Binding-site contacts:
Ligand atom C4 contacts residue GLY129 of chain 1.A at 3.7 Å.
Ligand atom C9 contacts residue LEU188 of chain 1.A at 3.9 Å (hydrophobic).
Ligand atom O9 contacts residue TYR92 of chain 1.A at 2.8 Å (h-bond).
Ligand atom O9 contacts residue GLU184 of chain 1.A at 2.7 Å (salt-bridge).
Ligand atom C1 contacts residue SER130 of chain 1.A at 3.8 Å.
Ligand atom O8 contacts residue TRP147 of chain 1.A at 3.8 Å.
Ligand atom O4 contacts residue ASN131 of chain 1.A at 4.0 Å.
Ligand atom O6 contacts residue GLU184 of chain 1.A at 2.8 Å (salt-bridge).
Ligand atom O10 contacts residue LEU188 of chain 1.A at 3.2 Å.
Ligand atom C8 contacts residue TYR92 of chain 1.A at 4.1 Å (hydrophobic).
Ligand atom C9 contacts residue TRP147 of chain 1.A at 3.9 Å (hydrophobic).
Ligand atom O9 contacts residue HIS177 of chain 1.A at 3.8 Å.
Ligand atom O8 contacts residue SER130 of chain 1.A at 4.2 Å.
Ligand atom C1 contacts residue ASN131 of chain 1.A at 3.7 Å.
Ligand atom O1A contacts residue SER130 of chain 1.A at 2.9 Å (h-bond).
Ligand atom O7 contacts residue LEU188 of chain 1.A at 3.4 Å.
Ligand atom O1A contacts residue ASN131 of chain 1.A at 3.7 Å.
Ligand atom O6 contacts residue LEU219 of chain 1.A at 2.9 Å (h-bond).
Ligand atom C10 contacts residue LEU188 of chain 1.A at 4.3 Å (hydrophobic).
Ligand atom C9 contacts residue GLU184 of chain 1.A at 3.4 Å.
Ligand atom C7 contacts residue TRP147 of chain 1.A at 3.8 Å (hydrophobic).
Ligand atom O1B contacts residue ASN131 of chain 1.A at 2.9 Å (h-bond).
Ligand atom C11 contacts residue GLY129 of chain 1.A at 3.9 Å.
Ligand atom O10 contacts residue THR149 of chain 1.A at 4.2 Å.
Ligand atom C8 contacts residue TRP147 of chain 1.A at 4.0 Å (hydrophobic).
Ligand atom O9 contacts residue SER222 of chain 1.A at 3.3 Å (h-bond).
Ligand atom C6 contacts residue GLY129 of chain 1.A at 3.9 Å.
Ligand atom C5 contacts residue LEU219 of chain 1.A at 3.7 Å (hydrophobic).
Ligand atom C9 contacts residue TYR92 of chain 1.A at 3.6 Å (hydrophobic).
Ligand atom N5 contacts residue GLY129 of chain 1.A at 3.0 Å (h-bond).
Ligand atom C5 contacts residue GLY129 of chain 1.A at 3.7 Å.
Ligand atom C10 contacts residue GLY129 of chain 1.A at 4.0 Å.
Ligand atom O8 contacts residue TYR92 of chain 1.A at 3.4 Å (h-bond).
Ligand atom C6 contacts residue GLU184 of chain 1.A at 4.1 Å.
Ligand atom C11 contacts residue GLY128 of chain 1.A at 3.7 Å.
Ligand atom C9 contacts residue HIS177 of chain 1.A at 4.0 Å.
Ligand atom C11 contacts residue TRP147 of chain 1.A at 4.2 Å (hydrophobic).
Ligand atom C11 contacts residue THR149 of chain 1.A at 3.9 Å.
Ligand atom O1B contacts residue SER130 of chain 1.A at 3.5 Å.
Ligand atom C6 contacts residue LEU219 of chain 1.A at 3.6 Å (hydrophobic).

The protein below binds the small molecule below.
Small molecule (SMILES): CC(=O)N[C@@H]1[C@@H](O)[C@H](O[C@@H]2O[C@H](CO)[C@H](O)[C@H](O[C@]3(C(=O)O)C[C@H](O)[C@@H](NC(C)=O)[C@H]([C@H](O)[C@H](O)CO)O3)[C@H]2O)[C@@H](CO)O[C@H]1O

Sequence of chain 1.A:
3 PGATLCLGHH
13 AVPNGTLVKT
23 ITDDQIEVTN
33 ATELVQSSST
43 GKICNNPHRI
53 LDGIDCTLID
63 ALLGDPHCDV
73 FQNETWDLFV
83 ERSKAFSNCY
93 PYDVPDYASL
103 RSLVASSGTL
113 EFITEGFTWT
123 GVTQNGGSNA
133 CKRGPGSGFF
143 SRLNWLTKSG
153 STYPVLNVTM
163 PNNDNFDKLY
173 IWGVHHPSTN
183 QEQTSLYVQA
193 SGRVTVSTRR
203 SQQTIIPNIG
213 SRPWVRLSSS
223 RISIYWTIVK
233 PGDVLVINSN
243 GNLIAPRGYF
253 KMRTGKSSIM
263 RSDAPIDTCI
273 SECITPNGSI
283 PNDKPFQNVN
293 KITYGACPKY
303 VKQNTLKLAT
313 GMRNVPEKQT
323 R